Binding-site contacts:
Ligand atom OAD contacts residue MET1 of chain 1.A at 3.4 Å.
Ligand atom FAK contacts residue PHE112 of chain 1.A at 3.3 Å.
Ligand atom FAA contacts residue LEU148 of chain 1.A at 3.5 Å.
Ligand atom CAD contacts residue LEU148 of chain 1.A at 3.5 Å (hydrophobic).
Ligand atom OAC contacts residue TYR134 of chain 1.A at 2.7 Å (h-bond).
Ligand atom CAG contacts residue TYR83 of chain 1.A at 3.3 Å (hydrophobic).
Ligand atom FAE contacts residue TYR2 of chain 1.A at 3.1 Å.
Ligand atom CBH contacts residue ARG138 of chain 1.A at 3.5 Å.
Ligand atom CBH contacts residue LEU115 of chain 1.A at 3.6 Å (hydrophobic).
Ligand atom CAK contacts residue VAL108 of chain 1.A at 3.5 Å (hydrophobic).
Ligand atom OBF contacts residue TRP74 of chain 1.A at 2.9 Å (h-bond).
Ligand atom OAB contacts residue ARG116 of chain 1.A at 2.8 Å (salt-bridge).
Ligand atom CAJ contacts residue LEU4 of chain 1.A at 3.3 Å (hydrophobic).
Ligand atom CBK contacts residue TRP74 of chain 1.A at 3.7 Å (hydrophobic).
Ligand atom OAB contacts residue ARG138 of chain 1.A at 2.9 Å (salt-bridge).
Ligand atom CZD contacts residue VAL108 of chain 1.A at 3.5 Å (hydrophobic).
Ligand atom OAC contacts residue PRO118 of chain 1.A at 3.5 Å.
Ligand atom CAJ contacts residue TYR83 of chain 1.A at 3.6 Å (hydrophobic).
Ligand atom CAX contacts residue LEU141 of chain 1.A at 3.7 Å (hydrophobic).
Ligand atom CAD contacts residue LEU101 of chain 1.A at 3.5 Å (hydrophobic).
Ligand atom CBA contacts residue HIS105 of chain 1.A at 3.4 Å.
Ligand atom OAA contacts residue SER136 of chain 1.A at 3.3 Å (h-bond).
Ligand atom CAP contacts residue HIS105 of chain 1.A at 3.4 Å.
Ligand atom FAJ contacts residue PHE112 of chain 1.A at 3.3 Å.
Ligand atom OAD contacts residue ARG138 of chain 1.A at 3.7 Å.
Ligand atom CBO contacts residue TRP74 of chain 1.A at 3.7 Å (hydrophobic).
Ligand atom OAC contacts residue SER136 of chain 1.A at 2.6 Å (h-bond).
Ligand atom FAJ contacts residue TYR2 of chain 1.A at 3.4 Å.
Ligand atom CBE contacts residue HIS105 of chain 1.A at 3.7 Å.
Ligand atom OAA contacts residue ARG138 of chain 1.A at 2.7 Å (salt-bridge).
Ligand atom CAC contacts residue LEU101 of chain 1.A at 3.5 Å (hydrophobic).
Ligand atom FAE contacts residue GLY39 of chain 1.A at 3.1 Å.
Ligand atom FAK contacts residue TYR83 of chain 1.A at 3.4 Å.
Ligand atom CAG contacts residue LEU4 of chain 1.A at 3.3 Å (hydrophobic).
Ligand atom CAB contacts residue PHE97 of chain 1.A at 3.7 Å (hydrophobic).
Ligand atom OAD contacts residue TYR2 of chain 1.A at 3.1 Å (h-bond).
Ligand atom CBM contacts residue LEU115 of chain 1.A at 3.6 Å (hydrophobic).
Ligand atom CAC contacts residue LEU148 of chain 1.A at 3.7 Å (hydrophobic).
Ligand atom CBG contacts residue SER136 of chain 1.A at 3.3 Å.
Ligand atom FAA contacts residue LEU101 of chain 1.A at 3.6 Å.

The protein below binds the small molecule below.
Small molecule (SMILES): O=C(O)CCCCN(CCc1cc(F)ccc1OCc1ccc(-c2ccc(C(F)(F)F)cc2)cc1)Cc1ccc(C(=O)O)cc1

Sequence of chain 1.A:
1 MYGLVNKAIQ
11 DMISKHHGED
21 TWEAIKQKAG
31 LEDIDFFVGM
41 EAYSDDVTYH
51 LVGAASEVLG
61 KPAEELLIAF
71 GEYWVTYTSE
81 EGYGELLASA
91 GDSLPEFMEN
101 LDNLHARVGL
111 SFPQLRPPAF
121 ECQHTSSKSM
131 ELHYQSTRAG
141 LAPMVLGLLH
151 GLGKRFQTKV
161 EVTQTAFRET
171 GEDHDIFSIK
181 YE